Sequence of chain 1.A:
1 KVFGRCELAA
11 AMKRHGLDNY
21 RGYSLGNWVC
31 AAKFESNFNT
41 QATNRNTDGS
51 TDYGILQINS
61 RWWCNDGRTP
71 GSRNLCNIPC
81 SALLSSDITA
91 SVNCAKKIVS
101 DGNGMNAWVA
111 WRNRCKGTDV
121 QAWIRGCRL

Binding-site contacts:
Ligand atom C4 contacts residue ARG5 of chain 1.A at 4.1 Å.
Ligand atom C4 contacts residue TRP123 of chain 1.A at 3.7 Å (hydrophobic).
Ligand atom C2 contacts residue TRP123 of chain 1.A at 3.6 Å (hydrophobic).
Ligand atom C7 contacts residue ARG5 of chain 1.A at 3.1 Å.
Ligand atom C3 contacts residue ALA122 of chain 1.A at 3.8 Å (hydrophobic).
Ligand atom C7 contacts residue ALA122 of chain 1.A at 4.3 Å (hydrophobic).
Ligand atom C9 contacts residue ARG5 of chain 1.A at 4.2 Å.
Ligand atom C5 contacts residue TRP123 of chain 1.A at 4.3 Å (hydrophobic).
Ligand atom O10 contacts residue ALA122 of chain 1.A at 2.6 Å (h-bond).
Ligand atom C5 contacts residue ARG5 of chain 1.A at 4.1 Å.
Ligand atom C4 contacts residue ALA122 of chain 1.A at 3.3 Å (hydrophobic).
Ligand atom C8 contacts residue ALA122 of chain 1.A at 3.8 Å (hydrophobic).
Ligand atom C5 contacts residue ALA122 of chain 1.A at 4.3 Å (hydrophobic).
Ligand atom O10 contacts residue ARG125 of chain 1.A at 3.7 Å.
Ligand atom C8 contacts residue ARG5 of chain 1.A at 3.2 Å.
Ligand atom C9 contacts residue ALA122 of chain 1.A at 3.1 Å (hydrophobic).
Ligand atom C3 contacts residue TRP123 of chain 1.A at 3.6 Å (hydrophobic).
Ligand atom C1 contacts residue TRP123 of chain 1.A at 4.1 Å (hydrophobic).

The protein below binds the small molecule below.
Small molecule (SMILES): O=C/C=C\c1ccccc1